Sequence of chain 2.A:
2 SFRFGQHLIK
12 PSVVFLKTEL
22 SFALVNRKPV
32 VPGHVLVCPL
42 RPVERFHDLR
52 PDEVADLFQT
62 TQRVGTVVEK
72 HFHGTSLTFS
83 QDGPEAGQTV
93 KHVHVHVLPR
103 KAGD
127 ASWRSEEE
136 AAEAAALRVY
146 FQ

Binding-site contacts:
Ligand atom O4' contacts residue VAL92 of chain 2.A at 3.8 Å.
Ligand atom O4' contacts residue LEU37 of chain 2.A at 3.6 Å.
Ligand atom O4' contacts residue PHE5 of chain 2.A at 3.9 Å.
Ligand atom O3' contacts residue HIS35 of chain 2.A at 3.5 Å.
Ligand atom C2 contacts residue VAL26 of chain 2.A at 3.7 Å (hydrophobic).
Ligand atom C2' contacts residue ASN27 of chain 2.A at 3.8 Å.
Ligand atom O2A contacts residue THR91 of chain 2.A at 3.2 Å (h-bond).
Ligand atom O2A contacts residue GLN90 of chain 2.A at 3.8 Å.
Ligand atom O3' contacts residue HIS98 of chain 2.A at 3.8 Å.
Ligand atom O2A contacts residue VAL92 of chain 2.A at 3.3 Å (h-bond).
Ligand atom O2' contacts residue LYS29 of chain 2.A at 3.6 Å.
Ligand atom O5' contacts residue HIS96 of chain 2.A at 2.8 Å (h-bond).
Ligand atom C5' contacts residue THR91 of chain 2.A at 3.6 Å.
Ligand atom PA contacts residue THR91 of chain 2.A at 3.8 Å.
Ligand atom N3 contacts residue ARG28 of chain 2.A at 3.7 Å.
Ligand atom C2 contacts residue ARG28 of chain 2.A at 3.7 Å.
Ligand atom PA contacts residue GLN83 of chain 2.A at 3.3 Å.
Ligand atom C3A contacts residue GLN83 of chain 2.A at 3.0 Å.
Ligand atom C5' contacts residue HIS96 of chain 2.A at 3.6 Å.
Ligand atom O2' contacts residue ASN27 of chain 2.A at 3.1 Å (h-bond).
Ligand atom O2A contacts residue HIS96 of chain 2.A at 3.0 Å.
Ligand atom PA contacts residue HIS98 of chain 2.A at 3.8 Å.
Ligand atom C1' contacts residue ASN27 of chain 2.A at 3.9 Å.
Ligand atom C4' contacts residue HIS98 of chain 2.A at 3.8 Å.
Ligand atom C1' contacts residue LEU37 of chain 2.A at 3.9 Å (hydrophobic).
Ligand atom O1A contacts residue HIS98 of chain 2.A at 2.9 Å (h-bond).
Ligand atom C2 contacts residue LEU25 of chain 2.A at 3.7 Å (hydrophobic).
Ligand atom C3A contacts residue THR91 of chain 2.A at 3.4 Å.
Ligand atom C3A contacts residue GLY89 of chain 2.A at 3.1 Å.
Ligand atom C3' contacts residue ASN27 of chain 2.A at 3.8 Å.
Ligand atom N6 contacts residue HIS8 of chain 2.A at 3.4 Å (h-bond).
Ligand atom N7 contacts residue HIS8 of chain 2.A at 3.3 Å.
Ligand atom PA contacts residue HIS96 of chain 2.A at 3.4 Å.
Ligand atom C5' contacts residue VAL92 of chain 2.A at 3.8 Å (hydrophobic).
Ligand atom O1A contacts residue HIS96 of chain 2.A at 3.4 Å (h-bond).
Ligand atom O5' contacts residue HIS98 of chain 2.A at 3.1 Å.
Ligand atom PA contacts residue GLY89 of chain 2.A at 3.9 Å.
Ligand atom C5' contacts residue HIS98 of chain 2.A at 3.9 Å.
Ligand atom O3' contacts residue ASN27 of chain 2.A at 2.8 Å (h-bond).
Ligand atom O1A contacts residue GLN83 of chain 2.A at 2.5 Å (h-bond).

A protein and the small-molecule ligand that binds it are described below.
Small molecule (SMILES): Nc1ncnc2c1ncn2[C@@H]1O[C@H](CO[P](=O)(O)CP(=O)(O)O)[C@@H](O)[C@H]1O